This protein binds this small molecule.
Small molecule (SMILES): O=C(O)/C=C/C(=O)O

Sequence of chain 1.A:
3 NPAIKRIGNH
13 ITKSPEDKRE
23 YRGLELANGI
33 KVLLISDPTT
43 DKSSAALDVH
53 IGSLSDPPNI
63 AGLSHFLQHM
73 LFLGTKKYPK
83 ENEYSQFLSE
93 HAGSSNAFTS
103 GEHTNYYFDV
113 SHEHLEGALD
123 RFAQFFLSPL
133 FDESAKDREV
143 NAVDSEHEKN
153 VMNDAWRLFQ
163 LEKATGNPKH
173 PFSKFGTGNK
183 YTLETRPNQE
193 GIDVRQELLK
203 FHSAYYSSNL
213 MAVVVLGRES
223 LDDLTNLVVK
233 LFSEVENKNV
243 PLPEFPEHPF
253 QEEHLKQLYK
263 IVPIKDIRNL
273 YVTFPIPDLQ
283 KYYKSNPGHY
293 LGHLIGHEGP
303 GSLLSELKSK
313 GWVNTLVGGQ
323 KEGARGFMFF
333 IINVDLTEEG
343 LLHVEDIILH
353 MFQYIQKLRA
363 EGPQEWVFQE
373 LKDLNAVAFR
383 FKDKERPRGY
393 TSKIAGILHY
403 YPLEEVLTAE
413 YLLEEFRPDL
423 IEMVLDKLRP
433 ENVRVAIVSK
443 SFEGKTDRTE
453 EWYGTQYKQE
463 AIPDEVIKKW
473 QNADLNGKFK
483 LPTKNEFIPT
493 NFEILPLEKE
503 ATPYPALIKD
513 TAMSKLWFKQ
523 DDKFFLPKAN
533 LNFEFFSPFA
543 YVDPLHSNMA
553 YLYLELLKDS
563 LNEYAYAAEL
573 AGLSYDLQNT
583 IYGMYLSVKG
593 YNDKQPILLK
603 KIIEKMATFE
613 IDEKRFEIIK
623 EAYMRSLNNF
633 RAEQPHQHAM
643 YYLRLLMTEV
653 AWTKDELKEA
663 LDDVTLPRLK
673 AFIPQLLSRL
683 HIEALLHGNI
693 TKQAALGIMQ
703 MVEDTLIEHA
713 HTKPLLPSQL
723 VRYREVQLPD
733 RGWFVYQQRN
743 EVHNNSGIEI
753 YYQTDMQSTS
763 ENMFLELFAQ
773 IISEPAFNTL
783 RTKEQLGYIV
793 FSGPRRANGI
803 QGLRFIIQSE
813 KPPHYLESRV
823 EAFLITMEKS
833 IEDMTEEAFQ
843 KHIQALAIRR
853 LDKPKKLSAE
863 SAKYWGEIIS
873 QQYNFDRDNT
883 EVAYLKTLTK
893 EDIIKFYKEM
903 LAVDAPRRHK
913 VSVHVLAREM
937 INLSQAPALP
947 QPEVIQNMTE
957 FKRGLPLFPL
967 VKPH

Binding-site contacts:
Ligand atom C contacts residue TRP158 of chain 1.A at 4.3 Å (hydrophobic).
Ligand atom O7 contacts residue DFF3 of chain 1.C at 3.8 Å.
Ligand atom O7 contacts residue ALA157 of chain 1.A at 4.2 Å.
Ligand atom O contacts residue LYN1 of chain 1.I at 2.3 Å (h-bond).
Ligand atom C4 contacts residue LYN1 of chain 1.I at 2.7 Å.
Ligand atom C6 contacts residue LYN1 of chain 1.I at 3.6 Å.
Ligand atom C4 contacts residue ALA157 of chain 1.A at 3.6 Å (hydrophobic).
Ligand atom C5 contacts residue LYN1 of chain 1.I at 3.6 Å.
Ligand atom C contacts residue LYN1 of chain 1.I at 1.5 Å.
Ligand atom C5 contacts residue ALA157 of chain 1.A at 4.2 Å (hydrophobic).
Ligand atom C6 contacts residue ALA157 of chain 1.A at 3.8 Å (hydrophobic).
Ligand atom O7 contacts residue LYN1 of chain 1.I at 2.8 Å (h-bond).

Sequence of chain 1.C:
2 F